Sequence of chain 1.F:
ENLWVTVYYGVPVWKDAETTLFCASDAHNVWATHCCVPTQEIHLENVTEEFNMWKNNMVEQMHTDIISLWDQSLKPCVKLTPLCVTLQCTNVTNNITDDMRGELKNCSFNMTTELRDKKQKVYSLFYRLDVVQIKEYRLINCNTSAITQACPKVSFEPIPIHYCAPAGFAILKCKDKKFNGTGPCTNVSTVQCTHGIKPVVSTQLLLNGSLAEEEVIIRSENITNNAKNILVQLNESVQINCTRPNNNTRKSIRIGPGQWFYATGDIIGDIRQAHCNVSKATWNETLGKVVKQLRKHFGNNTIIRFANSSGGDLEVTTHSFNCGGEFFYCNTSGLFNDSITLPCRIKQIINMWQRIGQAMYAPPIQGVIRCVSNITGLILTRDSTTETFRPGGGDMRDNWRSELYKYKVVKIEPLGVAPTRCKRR

Binding-site contacts:
Ligand atom O5 contacts residue ASN93 of chain 1.F at 2.5 Å (h-bond).
Ligand atom C5 contacts residue ASN93 of chain 1.F at 3.8 Å.
Ligand atom C7 contacts residue ASN93 of chain 1.F at 3.2 Å.
Ligand atom C1 contacts residue ASN93 of chain 1.F at 1.5 Å.
Ligand atom C4 contacts residue ASN93 of chain 1.F at 4.4 Å.
Ligand atom C2 contacts residue ASN93 of chain 1.F at 2.6 Å.
Ligand atom C8 contacts residue ASN93 of chain 1.F at 3.5 Å.
Ligand atom C3 contacts residue ASN93 of chain 1.F at 3.9 Å.
Ligand atom O7 contacts residue GLU92 of chain 1.F at 4.3 Å.
Ligand atom O7 contacts residue ASN93 of chain 1.F at 3.1 Å (h-bond).
Ligand atom N2 contacts residue ASN93 of chain 1.F at 2.9 Å (h-bond).

This small molecule binds to this protein.
Small molecule (SMILES): CC(=O)N[C@@H]1[C@@H](O)[C@H](O)[C@@H](CO)O[C@H]1O